Sequence of chain 2.C:
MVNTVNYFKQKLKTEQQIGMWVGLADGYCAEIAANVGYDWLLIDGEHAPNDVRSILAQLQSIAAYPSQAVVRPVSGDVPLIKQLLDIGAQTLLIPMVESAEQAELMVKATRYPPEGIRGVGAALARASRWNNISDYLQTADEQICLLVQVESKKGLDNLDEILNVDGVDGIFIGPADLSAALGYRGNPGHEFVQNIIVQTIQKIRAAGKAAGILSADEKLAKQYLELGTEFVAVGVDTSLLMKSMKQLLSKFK

Sequence of chain 2.B:
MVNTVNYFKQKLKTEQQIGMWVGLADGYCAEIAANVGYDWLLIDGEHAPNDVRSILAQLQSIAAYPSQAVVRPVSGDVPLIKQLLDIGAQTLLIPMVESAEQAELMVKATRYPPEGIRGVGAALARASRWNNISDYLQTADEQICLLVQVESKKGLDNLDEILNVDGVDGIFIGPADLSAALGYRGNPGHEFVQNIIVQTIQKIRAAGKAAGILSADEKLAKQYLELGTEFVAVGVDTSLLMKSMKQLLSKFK

Binding-site contacts:
Ligand atom C contacts residue PRO175 of chain 2.B at 3.8 Å (hydrophobic).
Ligand atom O3 contacts residue ASP177 of chain 2.B at 4.1 Å.
Ligand atom O contacts residue PRO175 of chain 2.B at 3.0 Å (h-bond).
Ligand atom CA contacts residue CO1 of chain 2.J at 2.8 Å.
Ligand atom O3 contacts residue GLU151 of chain 2.B at 3.2 Å (salt-bridge).
Ligand atom C contacts residue GLU151 of chain 2.B at 3.8 Å.
Ligand atom OXT contacts residue CO1 of chain 2.J at 2.2 Å.
Ligand atom CA contacts residue ARG72 of chain 2.B at 3.7 Å.
Ligand atom O contacts residue ASP177 of chain 2.B at 4.1 Å.
Ligand atom OXT contacts residue GLU151 of chain 2.B at 3.1 Å (salt-bridge).
Ligand atom C contacts residue ALA176 of chain 2.B at 3.6 Å (hydrophobic).
Ligand atom CB contacts residue GLY174 of chain 2.B at 4.0 Å.
Ligand atom CB contacts residue TRP21 of chain 2.B at 4.1 Å (hydrophobic).
Ligand atom C contacts residue GLY174 of chain 2.B at 3.2 Å.
Ligand atom OXT contacts residue ALA176 of chain 2.B at 3.6 Å (h-bond).
Ligand atom OXT contacts residue GLY174 of chain 2.B at 3.5 Å.
Ligand atom CA contacts residue GLN149 of chain 2.B at 3.8 Å.
Ligand atom C contacts residue SSN1 of chain 2.K at 3.8 Å.
Ligand atom O contacts residue GLY174 of chain 2.B at 3.2 Å.
Ligand atom O3 contacts residue GLY174 of chain 2.B at 4.0 Å.
Ligand atom O3 contacts residue GLN149 of chain 2.B at 3.1 Å (h-bond).
Ligand atom C contacts residue CO1 of chain 2.J at 2.9 Å.
Ligand atom O3 contacts residue ARG72 of chain 2.B at 2.8 Å (salt-bridge).
Ligand atom OXT contacts residue ASP177 of chain 2.B at 3.0 Å (salt-bridge).
Ligand atom OXT contacts residue VAL120 of chain 2.C at 4.0 Å.
Ligand atom C contacts residue ASP177 of chain 2.B at 4.0 Å.
Ligand atom CB contacts residue PHE172 of chain 2.B at 3.5 Å (hydrophobic).
Ligand atom O contacts residue CO1 of chain 2.J at 4.2 Å.
Ligand atom CA contacts residue GLU151 of chain 2.B at 3.8 Å.
Ligand atom CB contacts residue CO1 of chain 2.J at 4.2 Å.
Ligand atom O3 contacts residue CO1 of chain 2.J at 2.0 Å.
Ligand atom CB contacts residue LEU214 of chain 2.B at 3.8 Å (hydrophobic).
Ligand atom CA contacts residue GLY174 of chain 2.B at 3.6 Å.
Ligand atom CB contacts residue ARG72 of chain 2.B at 3.9 Å.
Ligand atom CB contacts residue SSN1 of chain 2.K at 3.7 Å.
Ligand atom O contacts residue ALA176 of chain 2.B at 2.9 Å (h-bond).
Ligand atom O contacts residue SSN1 of chain 2.K at 3.7 Å.
Ligand atom OXT contacts residue PRO175 of chain 2.B at 4.1 Å.
Ligand atom CA contacts residue SSN1 of chain 2.K at 3.5 Å.
Ligand atom O3 contacts residue SSN1 of chain 2.K at 3.5 Å (h-bond).

The protein below binds the small molecule below.
Small molecule (SMILES): CC(=O)C(=O)O